This protein binds this small molecule.
Small molecule (SMILES): CC(=O)N[C@@H]1[C@@H](O)[C@H](O)[C@@H](CO)O[C@H]1O

Sequence of chain 1.B:
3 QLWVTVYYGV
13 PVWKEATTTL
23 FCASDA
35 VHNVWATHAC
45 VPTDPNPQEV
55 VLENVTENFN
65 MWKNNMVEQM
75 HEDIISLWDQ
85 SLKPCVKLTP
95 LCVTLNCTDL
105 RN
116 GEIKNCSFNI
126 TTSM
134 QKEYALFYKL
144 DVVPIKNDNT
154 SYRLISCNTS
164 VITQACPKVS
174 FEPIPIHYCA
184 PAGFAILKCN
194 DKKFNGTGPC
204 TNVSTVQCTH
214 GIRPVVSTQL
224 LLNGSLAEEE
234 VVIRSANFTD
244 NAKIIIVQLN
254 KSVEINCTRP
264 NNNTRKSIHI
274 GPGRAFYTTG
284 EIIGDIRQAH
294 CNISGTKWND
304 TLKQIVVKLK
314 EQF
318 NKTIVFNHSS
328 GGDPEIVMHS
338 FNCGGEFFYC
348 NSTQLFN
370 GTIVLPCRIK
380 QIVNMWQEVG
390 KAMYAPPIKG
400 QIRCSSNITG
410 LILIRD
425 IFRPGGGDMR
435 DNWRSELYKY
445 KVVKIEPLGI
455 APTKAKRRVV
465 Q

Binding-site contacts:
Ligand atom C2 contacts residue ASN354 of chain 1.B at 2.5 Å.
Ligand atom O5 contacts residue ASN354 of chain 1.B at 2.4 Å (h-bond).
Ligand atom O7 contacts residue ASN354 of chain 1.B at 3.0 Å (h-bond).
Ligand atom O5 contacts residue GLN351 of chain 1.B at 4.1 Å.
Ligand atom C1 contacts residue ASN354 of chain 1.B at 1.4 Å.
Ligand atom C5 contacts residue ASN354 of chain 1.B at 3.7 Å.
Ligand atom N2 contacts residue ASN354 of chain 1.B at 2.8 Å (h-bond).
Ligand atom C4 contacts residue ASN354 of chain 1.B at 4.3 Å.
Ligand atom C7 contacts residue ASN354 of chain 1.B at 3.4 Å.
Ligand atom C8 contacts residue ASN354 of chain 1.B at 4.4 Å.
Ligand atom C6 contacts residue GLN351 of chain 1.B at 3.8 Å.
Ligand atom C3 contacts residue ASN354 of chain 1.B at 3.8 Å.